Sequence of chain 1.A:
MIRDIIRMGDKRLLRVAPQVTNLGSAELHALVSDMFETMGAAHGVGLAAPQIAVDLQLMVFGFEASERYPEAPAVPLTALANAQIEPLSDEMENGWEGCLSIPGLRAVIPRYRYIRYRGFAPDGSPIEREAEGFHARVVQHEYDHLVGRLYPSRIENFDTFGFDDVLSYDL

Binding-site contacts:
Ligand atom N9 contacts residue GLY98 of chain 1.A at 3.4 Å (h-bond).
Ligand atom C2 contacts residue VAL45 of chain 1.A at 3.9 Å (hydrophobic).
Ligand atom C8 contacts residue TYR69 of chain 1.A at 3.9 Å (hydrophobic).
Ligand atom C1 contacts residue GLY98 of chain 1.A at 3.9 Å.
Ligand atom C6 contacts residue HIS141 of chain 1.A at 3.8 Å.
Ligand atom C3 contacts residue GLU142 of chain 1.A at 4.2 Å.
Ligand atom F12 contacts residue GLY44 of chain 1.A at 4.2 Å.
Ligand atom C10 contacts residue ARG68 of chain 1.A at 4.0 Å.
Ligand atom C3 contacts residue GLY98 of chain 1.A at 3.5 Å.
Ligand atom C10 contacts residue LEU100 of chain 1.A at 4.1 Å (hydrophobic).
Ligand atom C10 contacts residue GLY98 of chain 1.A at 3.6 Å.
Ligand atom F12 contacts residue LEU100 of chain 1.A at 3.9 Å.
Ligand atom C4 contacts residue GLU142 of chain 1.A at 3.1 Å.
Ligand atom N7 contacts residue GLY98 of chain 1.A at 3.1 Å (h-bond).
Ligand atom N7 contacts residue CYS99 of chain 1.A at 4.1 Å.
Ligand atom C10 contacts residue CYS99 of chain 1.A at 3.4 Å (hydrophobic).
Ligand atom F12 contacts residue ARG68 of chain 1.A at 3.0 Å.
Ligand atom F11 contacts residue TYR69 of chain 1.A at 3.9 Å.
Ligand atom C2 contacts residue TYR69 of chain 1.A at 3.4 Å (hydrophobic).
Ligand atom C5 contacts residue VAL138 of chain 1.A at 3.9 Å (hydrophobic).
Ligand atom C1 contacts residue GLU97 of chain 1.A at 3.9 Å.
Ligand atom F11 contacts residue GLY98 of chain 1.A at 3.4 Å.
Ligand atom N9 contacts residue CYS99 of chain 1.A at 4.0 Å.
Ligand atom N7 contacts residue TYR69 of chain 1.A at 2.7 Å (h-bond).
Ligand atom C5 contacts residue HIS141 of chain 1.A at 3.3 Å.
Ligand atom C3 contacts residue HIS141 of chain 1.A at 4.1 Å.
Ligand atom C6 contacts residue GLU97 of chain 1.A at 4.1 Å.
Ligand atom N9 contacts residue VAL45 of chain 1.A at 4.1 Å.
Ligand atom C1 contacts residue TYR69 of chain 1.A at 3.5 Å (hydrophobic).
Ligand atom C5 contacts residue GLU142 of chain 1.A at 3.8 Å.
Ligand atom F11 contacts residue ARG68 of chain 1.A at 3.9 Å.
Ligand atom C8 contacts residue GLY98 of chain 1.A at 3.2 Å.
Ligand atom C6 contacts residue VAL138 of chain 1.A at 4.1 Å (hydrophobic).
Ligand atom C2 contacts residue GLY98 of chain 1.A at 3.3 Å.
Ligand atom C4 contacts residue VAL45 of chain 1.A at 3.8 Å (hydrophobic).
Ligand atom F11 contacts residue CYS99 of chain 1.A at 3.4 Å.
Ligand atom C4 contacts residue HIS141 of chain 1.A at 3.5 Å.
Ligand atom C8 contacts residue CYS99 of chain 1.A at 3.6 Å (hydrophobic).
Ligand atom C3 contacts residue VAL45 of chain 1.A at 3.7 Å (hydrophobic).
Ligand atom C5 contacts residue VAL45 of chain 1.A at 4.1 Å (hydrophobic).

This protein binds this small molecule.
Small molecule (SMILES): FC(F)c1nc2ccccc2[nH]1